This small molecule binds to this protein.
Small molecule (SMILES): CC(=O)N[C@@H]1[C@@H](O)[C@H](O)[C@@H](CO)O[C@H]1O

Binding-site contacts:
Ligand atom C4 contacts residue ASN255 of chain 1.C at 4.3 Å.
Ligand atom N2 contacts residue TRP161 of chain 1.C at 3.9 Å.
Ligand atom C6 contacts residue TRP161 of chain 1.C at 4.0 Å (hydrophobic).
Ligand atom C8 contacts residue TRP161 of chain 1.C at 4.5 Å (hydrophobic).
Ligand atom C7 contacts residue ASN255 of chain 1.C at 3.5 Å.
Ligand atom C5 contacts residue TRP161 of chain 1.C at 4.0 Å (hydrophobic).
Ligand atom C1 contacts residue ASN255 of chain 1.C at 1.5 Å.
Ligand atom N2 contacts residue ASN255 of chain 1.C at 2.8 Å (h-bond).
Ligand atom C2 contacts residue ASN255 of chain 1.C at 2.8 Å.
Ligand atom O5 contacts residue TRP161 of chain 1.C at 4.3 Å.
Ligand atom C5 contacts residue ASN255 of chain 1.C at 3.5 Å.
Ligand atom C3 contacts residue ASN255 of chain 1.C at 4.1 Å.
Ligand atom O7 contacts residue ASN255 of chain 1.C at 3.7 Å.
Ligand atom C1 contacts residue TRP161 of chain 1.C at 4.0 Å (hydrophobic).
Ligand atom O5 contacts residue ASN255 of chain 1.C at 2.4 Å (h-bond).

Sequence of chain 1.C:
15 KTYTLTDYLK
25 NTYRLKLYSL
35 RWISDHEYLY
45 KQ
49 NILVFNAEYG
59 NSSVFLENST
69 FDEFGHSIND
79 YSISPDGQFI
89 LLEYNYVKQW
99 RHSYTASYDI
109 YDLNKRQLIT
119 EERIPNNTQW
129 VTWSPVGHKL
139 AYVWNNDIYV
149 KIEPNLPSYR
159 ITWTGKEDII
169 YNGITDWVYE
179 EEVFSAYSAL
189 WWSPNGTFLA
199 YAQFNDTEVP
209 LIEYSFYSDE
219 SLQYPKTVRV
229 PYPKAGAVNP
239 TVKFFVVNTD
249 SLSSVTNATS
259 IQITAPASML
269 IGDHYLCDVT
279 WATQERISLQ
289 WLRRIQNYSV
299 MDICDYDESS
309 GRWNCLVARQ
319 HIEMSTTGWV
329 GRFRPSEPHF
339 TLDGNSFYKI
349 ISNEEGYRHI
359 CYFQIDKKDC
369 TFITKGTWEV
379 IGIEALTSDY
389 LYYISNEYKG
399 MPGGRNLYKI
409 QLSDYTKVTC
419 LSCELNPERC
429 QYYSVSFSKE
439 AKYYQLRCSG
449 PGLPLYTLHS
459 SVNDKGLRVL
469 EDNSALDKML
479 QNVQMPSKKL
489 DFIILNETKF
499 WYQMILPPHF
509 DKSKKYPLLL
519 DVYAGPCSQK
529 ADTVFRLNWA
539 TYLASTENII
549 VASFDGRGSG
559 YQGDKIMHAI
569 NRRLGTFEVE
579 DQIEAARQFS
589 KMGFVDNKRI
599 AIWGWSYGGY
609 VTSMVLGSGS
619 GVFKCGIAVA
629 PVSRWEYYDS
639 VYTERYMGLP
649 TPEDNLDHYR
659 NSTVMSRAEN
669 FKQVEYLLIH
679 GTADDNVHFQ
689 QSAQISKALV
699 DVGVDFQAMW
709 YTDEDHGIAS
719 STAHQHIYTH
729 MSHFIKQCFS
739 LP